This small molecule binds to this protein.
Small molecule (SMILES): Nc1nc2c(ncn2[C@@H]2O[C@H](CO[P](=O)(O)O[P](=O)(O)NP(=O)(O)O)[C@@H](O)[C@H]2O)c(=O)[nH]1

Sequence of chain 2.A:
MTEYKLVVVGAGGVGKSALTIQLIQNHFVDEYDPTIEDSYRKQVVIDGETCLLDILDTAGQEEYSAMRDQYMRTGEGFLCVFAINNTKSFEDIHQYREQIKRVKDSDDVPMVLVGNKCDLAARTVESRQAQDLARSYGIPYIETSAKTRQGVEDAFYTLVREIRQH

Binding-site contacts:
Ligand atom O6 contacts residue ASP119 of chain 2.A at 3.5 Å (salt-bridge).
Ligand atom C2' contacts residue VAL29 of chain 2.A at 3.5 Å (hydrophobic).
Ligand atom O6 contacts residue ASN116 of chain 2.A at 3.3 Å (h-bond).
Ligand atom O6 contacts residue ALA146 of chain 2.A at 2.8 Å (h-bond).
Ligand atom O3' contacts residue ASP30 of chain 2.A at 2.8 Å (salt-bridge).
Ligand atom O2B contacts residue MG1 of chain 2.D at 2.1 Å.
Ligand atom O1A contacts residue SER17 of chain 2.A at 3.3 Å (h-bond).
Ligand atom O2G contacts residue THR35 of chain 2.A at 2.8 Å (h-bond).
Ligand atom C6 contacts residue LYS117 of chain 2.A at 3.5 Å.
Ligand atom O1G contacts residue PRO34 of chain 2.A at 3.3 Å.
Ligand atom O2' contacts residue PHE28 of chain 2.A at 3.2 Å.
Ligand atom N2 contacts residue LEU120 of chain 2.A at 3.4 Å.
Ligand atom O1A contacts residue ALA18 of chain 2.A at 2.8 Å (h-bond).
Ligand atom PG contacts residue MG1 of chain 2.D at 3.2 Å.
Ligand atom O1B contacts residue GLY15 of chain 2.A at 3.0 Å (h-bond).
Ligand atom C8 contacts residue ALA18 of chain 2.A at 3.5 Å (hydrophobic).
Ligand atom O2B contacts residue SER17 of chain 2.A at 2.8 Å (h-bond).
Ligand atom O1B contacts residue LYS16 of chain 2.A at 2.9 Å (salt-bridge).
Ligand atom O1B contacts residue VAL14 of chain 2.A at 3.2 Å (h-bond).
Ligand atom O6 contacts residue SER145 of chain 2.A at 3.4 Å.
Ligand atom N3B contacts residue MG1 of chain 2.D at 3.4 Å.
Ligand atom O3G contacts residue GLY12 of chain 2.A at 3.4 Å.
Ligand atom N7 contacts residue ASN116 of chain 2.A at 3.2 Å (h-bond).
Ligand atom O3G contacts residue LYS16 of chain 2.A at 2.6 Å (salt-bridge).
Ligand atom C8 contacts residue GLY15 of chain 2.A at 3.5 Å.
Ligand atom N2 contacts residue ASP119 of chain 2.A at 2.9 Å (salt-bridge).
Ligand atom PB contacts residue LYS16 of chain 2.A at 3.5 Å.
Ligand atom O3A contacts residue GLY15 of chain 2.A at 3.1 Å (h-bond).
Ligand atom O6 contacts residue LYS117 of chain 2.A at 3.3 Å.
Ligand atom O1B contacts residue GLY13 of chain 2.A at 3.5 Å (h-bond).
Ligand atom O1A contacts residue GLY15 of chain 2.A at 3.2 Å.
Ligand atom O2' contacts residue ASP30 of chain 2.A at 3.1 Å (salt-bridge).
Ligand atom O4' contacts residue LYS117 of chain 2.A at 3.1 Å (salt-bridge).
Ligand atom O2B contacts residue LYS16 of chain 2.A at 3.4 Å (salt-bridge).
Ligand atom N3B contacts residue GLY13 of chain 2.A at 3.1 Å (h-bond).
Ligand atom O2G contacts residue MG1 of chain 2.D at 2.0 Å.
Ligand atom PB contacts residue MG1 of chain 2.D at 3.2 Å.
Ligand atom O2' contacts residue VAL29 of chain 2.A at 2.7 Å (h-bond).
Ligand atom N1 contacts residue ASP119 of chain 2.A at 2.8 Å (salt-bridge).
Ligand atom O3G contacts residue GLY60 of chain 2.A at 2.8 Å (h-bond).